Binding-site contacts:
Ligand atom C4 contacts residue ARG90 of chain 1.D at 3.3 Å.
Ligand atom O14 contacts residue GLU86 of chain 1.D at 3.3 Å (salt-bridge).
Ligand atom O8 contacts residue MN1 of chain 1.N at 2.1 Å.
Ligand atom C3 contacts residue ARG90 of chain 1.D at 3.6 Å.
Ligand atom O14 contacts residue MN1 of chain 1.N at 2.2 Å.
Ligand atom C9 contacts residue GLU86 of chain 1.D at 4.0 Å.
Ligand atom O11 contacts residue LYS140 of chain 1.D at 3.1 Å (salt-bridge).
Ligand atom C10 contacts residue MN1 of chain 1.O at 2.7 Å.
Ligand atom O8 contacts residue HIS47 of chain 1.D at 3.1 Å.
Ligand atom O8 contacts residue MN1 of chain 1.O at 2.3 Å.
Ligand atom O10 contacts residue LYS140 of chain 1.D at 3.1 Å (salt-bridge).
Ligand atom C8 contacts residue MN1 of chain 1.N at 3.6 Å.
Ligand atom C9 contacts residue GLU125 of chain 1.D at 3.7 Å.
Ligand atom C10 contacts residue MN1 of chain 1.N at 4.4 Å.
Ligand atom C9 contacts residue MN1 of chain 1.N at 3.1 Å.
Ligand atom C9 contacts residue MN1 of chain 1.O at 2.9 Å.
Ligand atom O11 contacts residue MN1 of chain 1.O at 3.9 Å.
Ligand atom O10 contacts residue ILE126 of chain 1.D at 3.0 Å (h-bond).
Ligand atom C5 contacts residue ARG90 of chain 1.D at 4.0 Å.
Ligand atom O10 contacts residue MN1 of chain 1.O at 1.9 Å.
Ligand atom C9 contacts residue LYS140 of chain 1.D at 4.2 Å.
Ligand atom C2 contacts residue ARG90 of chain 1.D at 4.3 Å.
Ligand atom O8 contacts residue ASP114 of chain 1.D at 3.1 Å (salt-bridge).
Ligand atom C10 contacts residue GLU125 of chain 1.D at 3.5 Å.
Ligand atom C9 contacts residue HIS47 of chain 1.D at 3.8 Å.
Ligand atom O10 contacts residue HIS47 of chain 1.D at 2.9 Å (h-bond).
Ligand atom O10 contacts residue ASP114 of chain 1.D at 3.9 Å.
Ligand atom O8 contacts residue GLU125 of chain 1.D at 3.4 Å (salt-bridge).
Ligand atom C8 contacts residue MN1 of chain 1.O at 4.4 Å.
Ligand atom C7 contacts residue MN1 of chain 1.N at 3.1 Å.
Ligand atom O10 contacts residue GLU125 of chain 1.D at 2.9 Å (salt-bridge).
Ligand atom C10 contacts residue ILE126 of chain 1.D at 4.2 Å (hydrophobic).
Ligand atom C10 contacts residue HIS47 of chain 1.D at 3.7 Å.
Ligand atom C10 contacts residue LYS140 of chain 1.D at 3.2 Å.
Ligand atom C7 contacts residue GLU86 of chain 1.D at 4.1 Å.
Ligand atom O11 contacts residue GLU125 of chain 1.D at 4.3 Å.
Ligand atom O11 contacts residue TYR136 of chain 1.D at 4.3 Å.
Ligand atom O14 contacts residue ASP114 of chain 1.D at 4.3 Å.
Ligand atom O8 contacts residue GLU86 of chain 1.D at 3.3 Å (salt-bridge).
Ligand atom C9 contacts residue ASP114 of chain 1.D at 4.3 Å.

Sequence of chain 1.D:
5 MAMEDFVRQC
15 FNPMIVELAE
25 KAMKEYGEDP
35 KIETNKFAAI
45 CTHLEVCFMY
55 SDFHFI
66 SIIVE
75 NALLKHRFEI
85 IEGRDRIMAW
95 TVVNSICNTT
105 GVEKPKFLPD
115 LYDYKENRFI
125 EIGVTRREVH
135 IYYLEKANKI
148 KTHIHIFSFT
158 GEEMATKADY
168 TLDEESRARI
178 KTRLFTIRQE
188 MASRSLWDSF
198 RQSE

A small-molecule ligand and the protein it binds are described below.
Small molecule (SMILES): O=C(O)C(=O)CC(=O)c1ccccc1